Sequence of chain 1.A:
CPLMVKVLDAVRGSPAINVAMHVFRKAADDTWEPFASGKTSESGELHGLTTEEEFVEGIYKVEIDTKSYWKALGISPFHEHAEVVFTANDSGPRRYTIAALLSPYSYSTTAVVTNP

Sequence of chain 2.A:
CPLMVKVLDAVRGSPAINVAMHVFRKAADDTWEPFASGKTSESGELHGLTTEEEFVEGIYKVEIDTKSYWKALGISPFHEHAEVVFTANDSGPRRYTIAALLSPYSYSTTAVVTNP

Sequence of chain 2.B:
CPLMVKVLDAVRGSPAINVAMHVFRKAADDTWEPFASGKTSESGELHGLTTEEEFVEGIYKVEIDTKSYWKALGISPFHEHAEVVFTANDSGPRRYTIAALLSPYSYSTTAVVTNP

Binding-site contacts:
Ligand atom CAD contacts residue THR110 of chain 2.A at 3.2 Å.
Ligand atom CAJ contacts residue LYS6 of chain 1.A at 3.4 Å.
Ligand atom CAS contacts residue G241 of chain 2.D at 3.0 Å.
Ligand atom CAX contacts residue G241 of chain 2.D at 0.4 Å.
Ligand atom CBB contacts residue G241 of chain 2.D at 0.2 Å.
Ligand atom OAI contacts residue MET4 of chain 1.A at 3.5 Å.
Ligand atom CAT contacts residue GLU45 of chain 1.A at 3.2 Å.
Ligand atom CAF contacts residue G241 of chain 2.D at 0.1 Å.
Ligand atom CAO contacts residue G241 of chain 2.D at 1.3 Å.
Ligand atom OAU contacts residue GLU45 of chain 1.A at 3.1 Å (salt-bridge).
Ligand atom CAD contacts residue ALA99 of chain 2.A at 3.4 Å (hydrophobic).
Ligand atom OBC contacts residue G241 of chain 2.D at 0.8 Å.
Ligand atom OBC contacts residue LEU101 of chain 1.A at 3.5 Å (h-bond).
Ligand atom CAB contacts residue LEU101 of chain 1.A at 3.3 Å (hydrophobic).
Ligand atom CAE contacts residue G241 of chain 2.D at 0.2 Å.
Ligand atom CAN contacts residue G241 of chain 2.D at 0.4 Å.
Ligand atom CAZ contacts residue ALA99 of chain 1.A at 3.5 Å (hydrophobic).
Ligand atom CAM contacts residue G241 of chain 2.D at 1.3 Å.
Ligand atom CAH contacts residue G241 of chain 2.D at 0.8 Å.
Ligand atom CAC contacts residue SER108 of chain 2.A at 3.4 Å.
Ligand atom CAY contacts residue G241 of chain 2.D at 1.5 Å.
Ligand atom CAP contacts residue G241 of chain 2.D at 1.5 Å.
Ligand atom CAT contacts residue G241 of chain 2.D at 3.0 Å.
Ligand atom CAG contacts residue G241 of chain 2.D at 1.4 Å.
Ligand atom OAU contacts residue G241 of chain 2.D at 2.1 Å (h-bond).
Ligand atom CBA contacts residue ALA99 of chain 1.A at 3.4 Å (hydrophobic).
Ligand atom CAK contacts residue G241 of chain 2.D at 0.4 Å.
Ligand atom CAZ contacts residue G241 of chain 2.D at 1.9 Å.
Ligand atom CAV contacts residue G241 of chain 2.D at 2.0 Å.
Ligand atom CAC contacts residue G241 of chain 2.D at 2.5 Å.
Ligand atom OAR contacts residue G241 of chain 2.D at 2.1 Å (h-bond).
Ligand atom CAW contacts residue G241 of chain 2.D at 1.5 Å.
Ligand atom CAQ contacts residue G241 of chain 2.D at 2.0 Å.
Ligand atom CBA contacts residue G241 of chain 2.D at 1.8 Å.
Ligand atom CAL contacts residue G241 of chain 2.D at 0.2 Å.
Ligand atom CAC contacts residue THR110 of chain 2.A at 2.8 Å.
Ligand atom OBC contacts residue ALA100 of chain 1.A at 3.6 Å.
Ligand atom CAD contacts residue G241 of chain 2.D at 2.0 Å.
Ligand atom CAB contacts residue G241 of chain 2.D at 1.5 Å.
Ligand atom CAJ contacts residue G241 of chain 2.D at 1.5 Å.

The small molecule below binds the protein below.
Small molecule (SMILES): Cc1cc(OCC(=O)O)cc(C)c1Cc1ccc(O)c(Cc2ccccc2)c1